This small molecule binds to this protein.
Small molecule (SMILES): N[C@@H](Cc1c[nH]c2ccccc12)C(=O)NC1CCN(Cc2c[nH]c3ccccc23)CC1

Binding-site contacts:
Ligand atom C15 contacts residue ASP322 of chain 1.C at 3.2 Å.
Ligand atom C09 contacts residue MET313 of chain 1.C at 3.6 Å (hydrophobic).
Ligand atom C27 contacts residue LYS333 of chain 1.C at 4.0 Å.
Ligand atom C29 contacts residue LYS333 of chain 1.C at 3.4 Å.
Ligand atom C28 contacts residue LEU336 of chain 1.C at 4.2 Å (hydrophobic).
Ligand atom C12 contacts residue TYR319 of chain 1.C at 4.2 Å (hydrophobic).
Ligand atom C05 contacts residue LEU336 of chain 1.C at 3.9 Å (hydrophobic).
Ligand atom C02 contacts residue GLU337 of chain 1.C at 3.7 Å.
Ligand atom C03 contacts residue ASN314 of chain 1.C at 3.8 Å.
Ligand atom C02 contacts residue HIS340 of chain 1.C at 4.0 Å.
Ligand atom N24 contacts residue LYS333 of chain 1.C at 4.1 Å.
Ligand atom C28 contacts residue LYS333 of chain 1.C at 3.8 Å.
Ligand atom C30 contacts residue PHE325 of chain 1.C at 3.4 Å (hydrophobic).
Ligand atom C05 contacts residue MET313 of chain 1.C at 3.9 Å (hydrophobic).
Ligand atom N07 contacts residue TYR319 of chain 1.C at 3.5 Å.
Ligand atom C29 contacts residue PHE325 of chain 1.C at 4.0 Å (hydrophobic).
Ligand atom C13 contacts residue TYR319 of chain 1.C at 3.9 Å (hydrophobic).
Ligand atom C16 contacts residue ASP322 of chain 1.C at 4.2 Å.
Ligand atom N07 contacts residue ASN314 of chain 1.C at 4.2 Å.
Ligand atom N24 contacts residue GLU337 of chain 1.C at 2.9 Å (salt-bridge).
Ligand atom C10 contacts residue PHE325 of chain 1.C at 3.6 Å (hydrophobic).
Ligand atom C04 contacts residue MET313 of chain 1.C at 3.9 Å (hydrophobic).
Ligand atom C16 contacts residue PHE325 of chain 1.C at 4.0 Å (hydrophobic).
Ligand atom C08 contacts residue PHE325 of chain 1.C at 4.1 Å (hydrophobic).
Ligand atom C03 contacts residue HIS340 of chain 1.C at 3.5 Å.
Ligand atom C04 contacts residue ASN314 of chain 1.C at 3.2 Å.
Ligand atom N07 contacts residue MET313 of chain 1.C at 2.8 Å (h-bond).
Ligand atom C05 contacts residue ASN314 of chain 1.C at 4.0 Å.
Ligand atom C01 contacts residue GLU337 of chain 1.C at 4.2 Å.
Ligand atom C06 contacts residue TYR319 of chain 1.C at 4.1 Å (hydrophobic).
Ligand atom C01 contacts residue LEU336 of chain 1.C at 3.9 Å (hydrophobic).
Ligand atom C06 contacts residue LEU336 of chain 1.C at 3.7 Å (hydrophobic).
Ligand atom C09 contacts residue PHE325 of chain 1.C at 3.5 Å (hydrophobic).
Ligand atom C09 contacts residue TYR319 of chain 1.C at 3.7 Å (hydrophobic).
Ligand atom C25 contacts residue GLU337 of chain 1.C at 3.0 Å.
Ligand atom N07 contacts residue PHE325 of chain 1.C at 4.2 Å.
Ligand atom C31 contacts residue LYS333 of chain 1.C at 4.0 Å.
Ligand atom C30 contacts residue LYS333 of chain 1.C at 3.4 Å.
Ligand atom C05 contacts residue TYR319 of chain 1.C at 4.0 Å (hydrophobic).
Ligand atom C08 contacts residue LEU336 of chain 1.C at 4.2 Å (hydrophobic).

Sequence of chain 1.C:
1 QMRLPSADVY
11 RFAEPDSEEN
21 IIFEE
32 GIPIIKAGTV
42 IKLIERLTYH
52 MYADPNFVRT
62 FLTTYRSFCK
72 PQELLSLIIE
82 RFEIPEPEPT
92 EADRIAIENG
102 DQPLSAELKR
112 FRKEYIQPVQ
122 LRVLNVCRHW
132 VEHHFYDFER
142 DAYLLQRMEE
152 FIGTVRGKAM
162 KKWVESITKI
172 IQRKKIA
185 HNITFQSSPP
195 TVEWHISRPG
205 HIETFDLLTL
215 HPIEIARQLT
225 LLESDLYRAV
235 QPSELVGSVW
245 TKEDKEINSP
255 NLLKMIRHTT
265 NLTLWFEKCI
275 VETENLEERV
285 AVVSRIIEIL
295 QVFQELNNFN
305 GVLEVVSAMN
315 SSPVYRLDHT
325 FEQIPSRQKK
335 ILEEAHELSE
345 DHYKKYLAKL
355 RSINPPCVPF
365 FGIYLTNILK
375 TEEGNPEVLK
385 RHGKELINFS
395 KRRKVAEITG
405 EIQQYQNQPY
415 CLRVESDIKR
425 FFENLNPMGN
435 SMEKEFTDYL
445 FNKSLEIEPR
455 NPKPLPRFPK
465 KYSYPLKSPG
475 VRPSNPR